Binding-site contacts:
Ligand atom N3 contacts residue TYR197 of chain 35.C at 3.9 Å.
Ligand atom C17 contacts residue ASN198 of chain 35.C at 3.7 Å.
Ligand atom C6 contacts residue ASN105 of chain 35.C at 3.6 Å.
Ligand atom C15 contacts residue ASN198 of chain 35.C at 2.5 Å.
Ligand atom F2 contacts residue ILE104 of chain 35.C at 3.4 Å.
Ligand atom N1 contacts residue ASN219 of chain 35.C at 3.9 Å.
Ligand atom N6 contacts residue MET221 of chain 35.C at 3.2 Å.
Ligand atom N6 contacts residue ASN219 of chain 35.C at 3.5 Å.
Ligand atom C10 contacts residue LEU218 of chain 35.C at 3.4 Å (hydrophobic).
Ligand atom N5 contacts residue ASN198 of chain 35.C at 3.0 Å (h-bond).
Ligand atom C15 contacts residue SER198 of chain 35.B at 3.6 Å.
Ligand atom C14 contacts residue LEU218 of chain 35.C at 3.5 Å (hydrophobic).
Ligand atom F3 contacts residue ILE104 of chain 35.C at 3.7 Å.
Ligand atom F2 contacts residue MET221 of chain 35.C at 2.9 Å.
Ligand atom C4 contacts residue ASN105 of chain 35.C at 3.4 Å.
Ligand atom C3 contacts residue TYR197 of chain 35.C at 3.8 Å (hydrophobic).
Ligand atom C15 contacts residue LEU218 of chain 35.C at 3.8 Å (hydrophobic).
Ligand atom N6 contacts residue LEU218 of chain 35.C at 3.4 Å (h-bond).
Ligand atom F1 contacts residue SER126 of chain 35.C at 3.6 Å.
Ligand atom N4 contacts residue LEU218 of chain 35.C at 3.0 Å (h-bond).
Ligand atom C17 contacts residue ALA194 of chain 35.C at 3.6 Å (hydrophobic).
Ligand atom C9 contacts residue ASN198 of chain 35.C at 3.1 Å.
Ligand atom F2 contacts residue TYR128 of chain 35.C at 3.4 Å.
Ligand atom N3 contacts residue ASN198 of chain 35.C at 2.3 Å (h-bond).
Ligand atom C12 contacts residue LEU218 of chain 35.C at 3.6 Å (hydrophobic).
Ligand atom F3 contacts residue TYR128 of chain 35.C at 3.4 Å.
Ligand atom C13 contacts residue LEU218 of chain 35.C at 3.6 Å (hydrophobic).
Ligand atom C6 contacts residue MET221 of chain 35.C at 3.8 Å (hydrophobic).
Ligand atom C15 contacts residue ALA194 of chain 35.C at 3.5 Å (hydrophobic).
Ligand atom C6 contacts residue ILE104 of chain 35.C at 3.3 Å (hydrophobic).
Ligand atom N2 contacts residue ASN198 of chain 35.C at 3.3 Å (h-bond).
Ligand atom N5 contacts residue TYR197 of chain 35.C at 3.8 Å.
Ligand atom C4 contacts residue MET221 of chain 35.C at 3.7 Å (hydrophobic).
Ligand atom C13 contacts residue ALA196 of chain 35.C at 3.8 Å (hydrophobic).
Ligand atom C1 contacts residue TYR197 of chain 35.C at 3.8 Å (hydrophobic).
Ligand atom C18 contacts residue ILE104 of chain 35.C at 3.9 Å (hydrophobic).
Ligand atom C2 contacts residue MET221 of chain 35.C at 3.8 Å (hydrophobic).
Ligand atom F3 contacts residue LEU106 of chain 35.C at 3.5 Å.
Ligand atom C11 contacts residue LEU218 of chain 35.C at 3.6 Å (hydrophobic).
Ligand atom C13 contacts residue ASN198 of chain 35.C at 2.6 Å.

The protein below binds the small molecule below.
Small molecule (SMILES): Nc1nc(-c2ccccc2)nc2[nH]nc(Nc3ccc(C(F)(F)F)cc3)c12

Sequence of chain 35.B:
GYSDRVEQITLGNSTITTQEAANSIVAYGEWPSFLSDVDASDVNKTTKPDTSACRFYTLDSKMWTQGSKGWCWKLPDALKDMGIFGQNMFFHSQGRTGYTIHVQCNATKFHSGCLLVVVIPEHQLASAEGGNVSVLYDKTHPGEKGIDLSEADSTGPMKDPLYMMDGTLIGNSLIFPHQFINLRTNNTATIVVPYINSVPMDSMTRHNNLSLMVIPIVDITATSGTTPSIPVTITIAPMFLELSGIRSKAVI

Sequence of chain 35.C:
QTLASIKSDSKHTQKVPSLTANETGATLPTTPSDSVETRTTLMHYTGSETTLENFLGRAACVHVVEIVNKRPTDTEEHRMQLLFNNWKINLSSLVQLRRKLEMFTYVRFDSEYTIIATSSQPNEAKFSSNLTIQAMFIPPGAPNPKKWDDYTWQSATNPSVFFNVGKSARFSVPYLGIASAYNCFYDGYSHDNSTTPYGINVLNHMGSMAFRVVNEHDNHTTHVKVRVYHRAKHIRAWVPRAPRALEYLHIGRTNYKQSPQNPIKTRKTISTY

Sequence of chain 47.D:
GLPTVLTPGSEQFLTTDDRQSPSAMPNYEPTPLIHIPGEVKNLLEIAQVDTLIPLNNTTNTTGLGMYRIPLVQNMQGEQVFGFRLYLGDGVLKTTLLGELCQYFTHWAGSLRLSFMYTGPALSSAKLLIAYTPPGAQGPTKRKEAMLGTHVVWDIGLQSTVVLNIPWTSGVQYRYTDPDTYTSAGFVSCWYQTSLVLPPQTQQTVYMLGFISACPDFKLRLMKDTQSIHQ